The protein below binds the small molecule below.
Small molecule (SMILES): Nc1ccn([C@H]2C[C@H](O)[C@@H](CO[P](=O)(O)OP(=O)(O)O)O2)c(=O)n1

Sequence of chain 1.D:
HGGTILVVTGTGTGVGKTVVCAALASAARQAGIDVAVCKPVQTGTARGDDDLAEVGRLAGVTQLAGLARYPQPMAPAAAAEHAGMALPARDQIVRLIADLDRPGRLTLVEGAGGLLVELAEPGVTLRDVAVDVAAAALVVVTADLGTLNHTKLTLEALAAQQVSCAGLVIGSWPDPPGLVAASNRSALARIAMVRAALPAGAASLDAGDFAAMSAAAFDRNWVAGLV

Binding-site contacts:
Ligand atom PB contacts residue GLY21 of chain 1.D at 3.8 Å.
Ligand atom O2A contacts residue LYS22 of chain 1.D at 3.7 Å.
Ligand atom C2 contacts residue ALA208 of chain 1.D at 3.6 Å (hydrophobic).
Ligand atom O3A contacts residue LYS22 of chain 1.D at 3.5 Å (salt-bridge).
Ligand atom O2 contacts residue ALA208 of chain 1.D at 2.9 Å (h-bond).
Ligand atom O1B contacts residue GLU115 of chain 1.D at 3.2 Å (salt-bridge).
Ligand atom O5' contacts residue GLY21 of chain 1.D at 3.7 Å.
Ligand atom C5 contacts residue GLY176 of chain 1.D at 3.0 Å.
Ligand atom O2B contacts residue VAL20 of chain 1.D at 3.5 Å (h-bond).
Ligand atom O2B contacts residue LYS22 of chain 1.D at 2.7 Å (salt-bridge).
Ligand atom O2A contacts residue GLY21 of chain 1.D at 3.2 Å.
Ligand atom O3A contacts residue GLY19 of chain 1.D at 3.7 Å.
Ligand atom N3 contacts residue PRO204 of chain 1.D at 3.6 Å (h-bond).
Ligand atom C4 contacts residue PRO204 of chain 1.D at 3.6 Å (hydrophobic).
Ligand atom N3 contacts residue ALA207 of chain 1.D at 2.9 Å (h-bond).
Ligand atom N3 contacts residue ALA208 of chain 1.D at 3.7 Å.
Ligand atom C5 contacts residue SER177 of chain 1.D at 3.7 Å.
Ligand atom O3B contacts residue MG1 of chain 1.K at 3.5 Å.
Ligand atom PB contacts residue LYS22 of chain 1.D at 3.6 Å.
Ligand atom N4 contacts residue PRO204 of chain 1.D at 2.8 Å (h-bond).
Ligand atom O2B contacts residue GLY21 of chain 1.D at 3.3 Å (h-bond).
Ligand atom N4 contacts residue LEU203 of chain 1.D at 3.3 Å.
Ligand atom C6 contacts residue VAL24 of chain 1.D at 3.7 Å (hydrophobic).
Ligand atom PB contacts residue MG1 of chain 1.K at 3.3 Å.
Ligand atom PA contacts residue GLY21 of chain 1.D at 3.6 Å.
Ligand atom C2 contacts residue ALA207 of chain 1.D at 3.5 Å (hydrophobic).
Ligand atom O1B contacts residue LYS22 of chain 1.D at 3.6 Å.
Ligand atom O2 contacts residue GLY206 of chain 1.D at 3.4 Å.
Ligand atom O3B contacts residue GLY19 of chain 1.D at 3.1 Å (h-bond).
Ligand atom O1B contacts residue THR23 of chain 1.D at 2.8 Å (h-bond).
Ligand atom O2B contacts residue GLY19 of chain 1.D at 3.8 Å.
Ligand atom N3 contacts residue GLY206 of chain 1.D at 3.5 Å (h-bond).
Ligand atom O3A contacts residue GLY21 of chain 1.D at 2.9 Å (h-bond).
Ligand atom O2A contacts residue THR23 of chain 1.D at 3.1 Å (h-bond).
Ligand atom N4 contacts residue GLY176 of chain 1.D at 2.5 Å (h-bond).
Ligand atom O2 contacts residue ALA207 of chain 1.D at 3.2 Å (h-bond).
Ligand atom C4 contacts residue VAL24 of chain 1.D at 3.7 Å (hydrophobic).
Ligand atom O1B contacts residue MG1 of chain 1.K at 2.0 Å.
Ligand atom O2A contacts residue VAL24 of chain 1.D at 3.0 Å.
Ligand atom C4 contacts residue GLY176 of chain 1.D at 3.1 Å.